Sequence of chain 9.G:
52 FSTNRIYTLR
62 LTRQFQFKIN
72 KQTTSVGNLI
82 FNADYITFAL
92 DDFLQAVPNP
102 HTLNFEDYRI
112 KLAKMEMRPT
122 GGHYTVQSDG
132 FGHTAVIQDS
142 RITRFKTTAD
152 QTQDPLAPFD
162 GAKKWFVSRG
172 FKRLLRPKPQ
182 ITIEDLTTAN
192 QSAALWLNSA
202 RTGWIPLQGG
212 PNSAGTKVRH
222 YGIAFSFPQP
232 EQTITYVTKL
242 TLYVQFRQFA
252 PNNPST

Binding-site contacts:
Ligand atom N7 contacts residue TYR244 of chain 8.I at 3.9 Å.
Ligand atom C6 contacts residue LYS173 of chain 8.I at 3.9 Å.
Ligand atom C5 contacts residue LEU175 of chain 8.I at 3.9 Å (hydrophobic).
Ligand atom N7 contacts residue LYS115 of chain 8.I at 2.9 Å (salt-bridge).
Ligand atom OP2 contacts residue TYR244 of chain 8.I at 3.1 Å (h-bond).
Ligand atom OP1 contacts residue PHE52 of chain 9.G at 3.0 Å (h-bond).
Ligand atom OP2 contacts residue LYS115 of chain 8.I at 3.9 Å.
Ligand atom O6 contacts residue LYS173 of chain 8.I at 2.9 Å (salt-bridge).
Ligand atom C8 contacts residue LYS115 of chain 8.I at 4.0 Å.
Ligand atom C2 contacts residue GLN246 of chain 8.I at 3.8 Å.
Ligand atom C5 contacts residue LYS173 of chain 8.I at 3.8 Å.
Ligand atom N4 contacts residue LYS173 of chain 8.I at 3.7 Å.
Ligand atom N7 contacts residue LEU175 of chain 8.I at 4.0 Å.
Ligand atom C7 contacts residue PHE52 of chain 9.G at 3.9 Å (hydrophobic).
Ligand atom C5' contacts residue LEU113 of chain 8.I at 4.0 Å (hydrophobic).
Ligand atom C6 contacts residue LEU175 of chain 8.I at 3.7 Å (hydrophobic).
Ligand atom C6 contacts residue LYS115 of chain 8.I at 3.9 Å.
Ligand atom OP1 contacts residue LYS165 of chain 8.E at 2.8 Å (salt-bridge).
Ligand atom OP2 contacts residue ARG61 of chain 8.I at 2.8 Å (salt-bridge).
Ligand atom OP1 contacts residue LYS164 of chain 8.E at 3.4 Å.
Ligand atom C2' contacts residue TYR244 of chain 8.I at 3.7 Å (hydrophobic).
Ligand atom O3' contacts residue ARG61 of chain 8.I at 4.0 Å.
Ligand atom O4 contacts residue ARG56 of chain 9.G at 3.1 Å (salt-bridge).
Ligand atom OP2 contacts residue LYS165 of chain 8.E at 3.1 Å (salt-bridge).
Ligand atom P contacts residue LYS165 of chain 8.E at 3.9 Å.
Ligand atom OP1 contacts residue ALA163 of chain 8.E at 3.9 Å.
Ligand atom N3 contacts residue THR59 of chain 8.I at 3.4 Å (h-bond).
Ligand atom O2 contacts residue THR59 of chain 8.I at 3.4 Å (h-bond).
Ligand atom C8 contacts residue LEU175 of chain 8.I at 3.9 Å (hydrophobic).
Ligand atom O2 contacts residue GLN246 of chain 8.I at 2.6 Å (h-bond).
Ligand atom C4 contacts residue LEU175 of chain 8.I at 3.8 Å (hydrophobic).
Ligand atom O6 contacts residue LYS115 of chain 8.I at 3.4 Å (salt-bridge).
Ligand atom O6 contacts residue LEU175 of chain 8.I at 3.9 Å.
Ligand atom C8 contacts residue TYR244 of chain 8.I at 3.2 Å (hydrophobic).
Ligand atom C5 contacts residue LYS115 of chain 8.I at 3.7 Å.
Ligand atom O5' contacts residue TYR244 of chain 8.I at 3.9 Å.
Ligand atom P contacts residue ARG61 of chain 8.I at 3.7 Å.
Ligand atom N9 contacts residue LEU175 of chain 8.I at 3.8 Å.
Ligand atom O3' contacts residue LYS112 of chain 8.I at 3.2 Å.
Ligand atom C2 contacts residue THR59 of chain 8.I at 3.5 Å.

Sequence of chain 8.E:
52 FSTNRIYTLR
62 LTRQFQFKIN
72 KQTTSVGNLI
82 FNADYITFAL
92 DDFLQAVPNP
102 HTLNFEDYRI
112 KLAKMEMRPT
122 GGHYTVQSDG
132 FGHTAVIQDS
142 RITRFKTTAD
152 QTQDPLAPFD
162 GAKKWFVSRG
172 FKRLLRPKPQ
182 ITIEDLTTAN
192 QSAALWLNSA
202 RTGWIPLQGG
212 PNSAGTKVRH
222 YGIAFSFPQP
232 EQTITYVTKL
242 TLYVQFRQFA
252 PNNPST

This protein binds this small molecule.
Small molecule (SMILES): Cc1cn([C@H]2C[C@H](O)[C@@H](CO[P](=O)(O)O[C@H]3C[C@H](n4cnc5c(=O)[nH]c(N)nc54)O[C@@H]3CO[P](=O)(O)O[C@H]3C[C@H](n4ccc(N)nc4=O)O[C@@H]3COP(=O)=O)O2)c(=O)[nH]c1=O

Sequence of chain 8.I:
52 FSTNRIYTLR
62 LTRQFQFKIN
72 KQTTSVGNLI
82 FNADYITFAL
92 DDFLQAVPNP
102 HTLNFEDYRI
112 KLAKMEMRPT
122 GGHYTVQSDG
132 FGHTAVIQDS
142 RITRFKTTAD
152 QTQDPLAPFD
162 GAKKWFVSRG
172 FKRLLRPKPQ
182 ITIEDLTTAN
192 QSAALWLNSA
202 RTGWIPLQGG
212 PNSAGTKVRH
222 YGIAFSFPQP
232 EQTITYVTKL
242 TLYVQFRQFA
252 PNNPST